Sequence of chain 1.A:
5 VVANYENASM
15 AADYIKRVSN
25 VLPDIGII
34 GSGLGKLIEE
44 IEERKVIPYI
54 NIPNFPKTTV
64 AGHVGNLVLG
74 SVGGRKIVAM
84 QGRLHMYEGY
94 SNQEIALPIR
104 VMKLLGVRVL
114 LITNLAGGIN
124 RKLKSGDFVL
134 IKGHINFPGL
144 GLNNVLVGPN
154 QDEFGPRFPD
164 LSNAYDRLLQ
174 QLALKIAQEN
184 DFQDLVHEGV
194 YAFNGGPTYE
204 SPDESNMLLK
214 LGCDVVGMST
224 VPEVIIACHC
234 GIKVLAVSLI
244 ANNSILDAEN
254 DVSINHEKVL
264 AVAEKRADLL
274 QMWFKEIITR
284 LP

This small molecule binds to this protein.
Small molecule (SMILES): N#Cc1c(F)cccc1NCCc1ccccn1

Binding-site contacts:
Ligand atom C12 contacts residue TYR202 of chain 1.A at 3.7 Å (hydrophobic).
Ligand atom N2 contacts residue ASN197 of chain 1.A at 3.1 Å (h-bond).
Ligand atom C10 contacts residue SER165 of chain 2.A at 3.7 Å.
Ligand atom C5 contacts residue GLU203 of chain 1.A at 3.5 Å.
Ligand atom F contacts residue LEU118 of chain 1.A at 3.6 Å.
Ligand atom N1 contacts residue ASN245 of chain 1.A at 3.0 Å (h-bond).
Ligand atom N contacts residue GLU203 of chain 1.A at 2.8 Å (salt-bridge).
Ligand atom C9 contacts residue ILE257 of chain 1.A at 3.5 Å (hydrophobic).
Ligand atom C3 contacts residue ASN245 of chain 1.A at 3.5 Å.
Ligand atom C6 contacts residue SER247 of chain 1.A at 3.1 Å.
Ligand atom C8 contacts residue ILE257 of chain 1.A at 3.6 Å (hydrophobic).
Ligand atom C3 contacts residue GLY120 of chain 1.A at 3.4 Å.
Ligand atom C7 contacts residue SER247 of chain 1.A at 3.8 Å.
Ligand atom C8 contacts residue GLU203 of chain 1.A at 3.5 Å.
Ligand atom C4 contacts residue GLY120 of chain 1.A at 3.6 Å.
Ligand atom F contacts residue GLY220 of chain 1.A at 3.4 Å.
Ligand atom N1 contacts residue SER247 of chain 1.A at 3.6 Å.
Ligand atom N2 contacts residue MET221 of chain 1.A at 3.8 Å.
Ligand atom C1 contacts residue GLY120 of chain 1.A at 3.8 Å.
Ligand atom C1 contacts residue ALA119 of chain 1.A at 3.6 Å (hydrophobic).
Ligand atom C13 contacts residue GLU203 of chain 1.A at 3.3 Å.
Ligand atom C1 contacts residue LEU118 of chain 1.A at 3.6 Å (hydrophobic).
Ligand atom F contacts residue DMS1 of chain 1.D at 3.7 Å.
Ligand atom N2 contacts residue GLU203 of chain 1.A at 3.2 Å (salt-bridge).
Ligand atom C5 contacts residue SER247 of chain 1.A at 3.2 Å.
Ligand atom C13 contacts residue VAL219 of chain 1.A at 3.7 Å (hydrophobic).
Ligand atom C11 contacts residue ASN245 of chain 1.A at 3.5 Å.
Ligand atom C6 contacts residue GLU203 of chain 1.A at 3.1 Å.
Ligand atom C10 contacts residue VAL255 of chain 1.A at 3.5 Å (hydrophobic).
Ligand atom C9 contacts residue SER165 of chain 2.A at 3.2 Å.
Ligand atom N2 contacts residue VAL219 of chain 1.A at 3.7 Å.
Ligand atom C12 contacts residue VAL219 of chain 1.A at 3.7 Å (hydrophobic).
Ligand atom C9 contacts residue ASP163 of chain 2.A at 3.3 Å.
Ligand atom C11 contacts residue ILE257 of chain 1.A at 3.8 Å (hydrophobic).
Ligand atom C12 contacts residue GLY120 of chain 1.A at 3.8 Å.
Ligand atom C10 contacts residue ILE257 of chain 1.A at 3.5 Å (hydrophobic).
Ligand atom C2 contacts residue GLY120 of chain 1.A at 3.5 Å.
Ligand atom C2 contacts residue ALA119 of chain 1.A at 3.5 Å (hydrophobic).
Ligand atom C11 contacts residue ASP250 of chain 1.A at 3.6 Å.
Ligand atom C4 contacts residue TYR202 of chain 1.A at 3.6 Å (hydrophobic).

Sequence of chain 2.A:
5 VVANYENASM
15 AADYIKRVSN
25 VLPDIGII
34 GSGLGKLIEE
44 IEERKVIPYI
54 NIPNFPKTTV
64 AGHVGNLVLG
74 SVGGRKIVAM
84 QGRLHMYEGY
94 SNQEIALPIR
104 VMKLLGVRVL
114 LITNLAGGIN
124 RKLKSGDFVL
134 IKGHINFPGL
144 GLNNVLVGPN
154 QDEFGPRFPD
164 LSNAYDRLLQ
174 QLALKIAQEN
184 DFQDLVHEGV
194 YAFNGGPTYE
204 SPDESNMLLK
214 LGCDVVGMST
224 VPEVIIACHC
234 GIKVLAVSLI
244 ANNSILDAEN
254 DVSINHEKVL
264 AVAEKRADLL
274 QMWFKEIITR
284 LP